A protein and the small-molecule ligand that binds it are described below.
Small molecule (SMILES): OC[C@H]1O[C@@H](O)[C@H](O)[C@@H](O)[C@H]1O

Sequence of chain 1.A:
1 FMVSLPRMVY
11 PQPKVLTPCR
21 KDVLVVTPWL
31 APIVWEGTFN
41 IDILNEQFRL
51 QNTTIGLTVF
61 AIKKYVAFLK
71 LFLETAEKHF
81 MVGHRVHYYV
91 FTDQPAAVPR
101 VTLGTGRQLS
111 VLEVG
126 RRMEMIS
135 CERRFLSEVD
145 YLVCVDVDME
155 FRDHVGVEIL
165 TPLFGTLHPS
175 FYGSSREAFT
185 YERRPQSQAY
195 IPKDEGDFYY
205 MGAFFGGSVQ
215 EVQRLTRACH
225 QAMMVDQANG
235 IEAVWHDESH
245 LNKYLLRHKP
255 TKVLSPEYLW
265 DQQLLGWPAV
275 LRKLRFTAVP

Binding-site contacts:
Ligand atom C3 contacts residue TRP239 of chain 1.A at 3.6 Å (hydrophobic).
Ligand atom O6 contacts residue THR184 of chain 1.A at 2.7 Å (h-bond).
Ligand atom C4 contacts residue GLU242 of chain 1.A at 3.4 Å.
Ligand atom C3 contacts residue MET205 of chain 1.A at 4.4 Å (hydrophobic).
Ligand atom O3 contacts residue MET205 of chain 1.A at 3.9 Å.
Ligand atom O5 contacts residue HIS172 of chain 1.A at 3.1 Å.
Ligand atom C3 contacts residue UDP1 of chain 1.B at 3.6 Å.
Ligand atom O4 contacts residue HIS172 of chain 1.A at 2.8 Å.
Ligand atom O6 contacts residue PHE175 of chain 1.A at 3.4 Å.
Ligand atom C4 contacts residue TRP239 of chain 1.A at 3.5 Å (hydrophobic).
Ligand atom C6 contacts residue HIS172 of chain 1.A at 3.9 Å.
Ligand atom C6 contacts residue THR184 of chain 1.A at 3.2 Å.
Ligand atom O6 contacts residue TRP239 of chain 1.A at 3.5 Å (h-bond).
Ligand atom C6 contacts residue GLU242 of chain 1.A at 3.6 Å.
Ligand atom O6 contacts residue TYR203 of chain 1.A at 4.5 Å.
Ligand atom O4 contacts residue GLU242 of chain 1.A at 2.7 Å (salt-bridge).
Ligand atom C4 contacts residue HIS172 of chain 1.A at 3.9 Å.
Ligand atom C2 contacts residue MET205 of chain 1.A at 4.0 Å (hydrophobic).
Ligand atom O4 contacts residue MET205 of chain 1.A at 3.8 Å.
Ligand atom C6 contacts residue TYR203 of chain 1.A at 3.8 Å (hydrophobic).
Ligand atom O3 contacts residue TRP239 of chain 1.A at 4.3 Å.
Ligand atom C1 contacts residue HIS172 of chain 1.A at 4.0 Å.
Ligand atom O2 contacts residue UDP1 of chain 1.B at 3.5 Å (h-bond).
Ligand atom O1 contacts residue HIS172 of chain 1.A at 3.7 Å.
Ligand atom C2 contacts residue HIS172 of chain 1.A at 4.1 Å.
Ligand atom C5 contacts residue HIS172 of chain 1.A at 3.8 Å.
Ligand atom O3 contacts residue UDP1 of chain 1.B at 2.5 Å (h-bond).
Ligand atom O2 contacts residue MET205 of chain 1.A at 4.4 Å.
Ligand atom O1 contacts residue SER174 of chain 1.A at 4.0 Å.
Ligand atom C5 contacts residue GLU242 of chain 1.A at 4.0 Å.
Ligand atom C6 contacts residue PHE175 of chain 1.A at 4.0 Å (hydrophobic).
Ligand atom C6 contacts residue TRP239 of chain 1.A at 3.6 Å (hydrophobic).
Ligand atom C5 contacts residue TRP239 of chain 1.A at 3.6 Å (hydrophobic).
Ligand atom O5 contacts residue PHE175 of chain 1.A at 4.3 Å.
Ligand atom C2 contacts residue UDP1 of chain 1.B at 4.1 Å.